Binding-site contacts:
Ligand atom C3 contacts residue LEU161 of chain 1.B at 4.0 Å (hydrophobic).
Ligand atom O4 contacts residue PHE162 of chain 1.B at 2.9 Å (h-bond).
Ligand atom C2 contacts residue ASP86 of chain 1.B at 3.6 Å.
Ligand atom C6 contacts residue TYR23 of chain 1.B at 3.9 Å (hydrophobic).
Ligand atom O2 contacts residue THR19 of chain 1.B at 4.4 Å.
Ligand atom O3 contacts residue PHE162 of chain 1.B at 4.0 Å.
Ligand atom C1 contacts residue TYR23 of chain 1.B at 3.9 Å (hydrophobic).
Ligand atom C5 contacts residue TYR23 of chain 1.B at 3.8 Å (hydrophobic).
Ligand atom O6 contacts residue TYR23 of chain 1.B at 4.3 Å.
Ligand atom C3 contacts residue ASP86 of chain 1.B at 3.2 Å.
Ligand atom O4 contacts residue LEU161 of chain 1.B at 3.8 Å.
Ligand atom O3 contacts residue ASP86 of chain 1.B at 2.4 Å (salt-bridge).
Ligand atom O3 contacts residue HIS85 of chain 1.B at 3.3 Å.
Ligand atom O2 contacts residue ASP86 of chain 1.B at 2.7 Å (salt-bridge).
Ligand atom O4 contacts residue ASP86 of chain 1.B at 4.2 Å.
Ligand atom O5 contacts residue TYR23 of chain 1.B at 3.6 Å.
Ligand atom O2 contacts residue ALA20 of chain 1.B at 3.9 Å.
Ligand atom C4 contacts residue ASP86 of chain 1.B at 4.3 Å.
Ligand atom C4 contacts residue PHE162 of chain 1.B at 4.1 Å (hydrophobic).
Ligand atom O1 contacts residue TYR23 of chain 1.B at 4.4 Å.
Ligand atom O1 contacts residue ALA20 of chain 1.B at 4.3 Å.

Sequence of chain 1.B:
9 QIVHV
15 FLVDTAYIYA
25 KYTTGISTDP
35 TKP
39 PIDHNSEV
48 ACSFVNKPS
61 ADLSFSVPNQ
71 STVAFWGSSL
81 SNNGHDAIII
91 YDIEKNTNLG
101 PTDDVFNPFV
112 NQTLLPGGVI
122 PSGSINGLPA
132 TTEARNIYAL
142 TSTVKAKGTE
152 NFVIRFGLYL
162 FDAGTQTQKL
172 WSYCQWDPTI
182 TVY

The small molecule below binds the protein below.
Small molecule (SMILES): OC[C@H]1O[C@@H](O)[C@H](O)[C@@H](O)[C@@H]1O